Sequence of chain 1.B:
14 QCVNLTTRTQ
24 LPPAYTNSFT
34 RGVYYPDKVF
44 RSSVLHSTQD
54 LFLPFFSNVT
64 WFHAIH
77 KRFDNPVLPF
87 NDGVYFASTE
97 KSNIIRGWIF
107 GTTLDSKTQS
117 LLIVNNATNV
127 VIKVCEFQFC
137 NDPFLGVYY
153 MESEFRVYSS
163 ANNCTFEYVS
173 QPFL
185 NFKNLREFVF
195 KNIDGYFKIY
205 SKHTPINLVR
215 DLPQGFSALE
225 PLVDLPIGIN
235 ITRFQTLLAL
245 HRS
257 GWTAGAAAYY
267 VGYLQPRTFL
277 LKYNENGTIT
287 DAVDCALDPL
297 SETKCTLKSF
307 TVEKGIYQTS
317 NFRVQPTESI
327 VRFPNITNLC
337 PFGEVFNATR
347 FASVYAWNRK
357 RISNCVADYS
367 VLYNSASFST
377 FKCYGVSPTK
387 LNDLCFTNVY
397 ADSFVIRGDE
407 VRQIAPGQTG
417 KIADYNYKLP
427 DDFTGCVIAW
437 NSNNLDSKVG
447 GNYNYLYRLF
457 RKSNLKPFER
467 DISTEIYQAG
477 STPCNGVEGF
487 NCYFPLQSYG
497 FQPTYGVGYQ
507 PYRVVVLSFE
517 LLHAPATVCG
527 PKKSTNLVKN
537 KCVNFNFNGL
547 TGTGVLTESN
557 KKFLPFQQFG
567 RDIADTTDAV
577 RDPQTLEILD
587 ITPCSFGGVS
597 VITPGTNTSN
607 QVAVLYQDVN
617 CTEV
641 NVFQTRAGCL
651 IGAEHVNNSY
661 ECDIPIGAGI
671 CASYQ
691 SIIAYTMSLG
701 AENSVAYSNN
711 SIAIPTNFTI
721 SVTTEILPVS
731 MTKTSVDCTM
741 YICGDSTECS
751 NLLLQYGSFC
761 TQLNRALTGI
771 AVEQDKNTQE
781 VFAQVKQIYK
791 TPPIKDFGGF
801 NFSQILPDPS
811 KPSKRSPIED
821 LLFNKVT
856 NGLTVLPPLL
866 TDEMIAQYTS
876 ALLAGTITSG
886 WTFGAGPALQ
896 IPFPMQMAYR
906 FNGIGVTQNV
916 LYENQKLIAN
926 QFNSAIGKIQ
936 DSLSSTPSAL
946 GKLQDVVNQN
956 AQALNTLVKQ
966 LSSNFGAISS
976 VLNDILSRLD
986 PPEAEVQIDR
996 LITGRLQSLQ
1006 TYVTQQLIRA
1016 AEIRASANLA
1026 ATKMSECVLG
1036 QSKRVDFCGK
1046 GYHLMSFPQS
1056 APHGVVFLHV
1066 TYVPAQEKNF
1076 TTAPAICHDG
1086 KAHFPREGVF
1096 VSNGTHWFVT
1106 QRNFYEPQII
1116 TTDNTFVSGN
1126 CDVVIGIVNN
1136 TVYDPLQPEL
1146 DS

The small molecule below binds the protein below.
Small molecule (SMILES): CC(=O)N[C@@H]1[C@@H](O)[C@H](O)[C@@H](CO)O[C@H]1O

Sequence of chain 1.A:
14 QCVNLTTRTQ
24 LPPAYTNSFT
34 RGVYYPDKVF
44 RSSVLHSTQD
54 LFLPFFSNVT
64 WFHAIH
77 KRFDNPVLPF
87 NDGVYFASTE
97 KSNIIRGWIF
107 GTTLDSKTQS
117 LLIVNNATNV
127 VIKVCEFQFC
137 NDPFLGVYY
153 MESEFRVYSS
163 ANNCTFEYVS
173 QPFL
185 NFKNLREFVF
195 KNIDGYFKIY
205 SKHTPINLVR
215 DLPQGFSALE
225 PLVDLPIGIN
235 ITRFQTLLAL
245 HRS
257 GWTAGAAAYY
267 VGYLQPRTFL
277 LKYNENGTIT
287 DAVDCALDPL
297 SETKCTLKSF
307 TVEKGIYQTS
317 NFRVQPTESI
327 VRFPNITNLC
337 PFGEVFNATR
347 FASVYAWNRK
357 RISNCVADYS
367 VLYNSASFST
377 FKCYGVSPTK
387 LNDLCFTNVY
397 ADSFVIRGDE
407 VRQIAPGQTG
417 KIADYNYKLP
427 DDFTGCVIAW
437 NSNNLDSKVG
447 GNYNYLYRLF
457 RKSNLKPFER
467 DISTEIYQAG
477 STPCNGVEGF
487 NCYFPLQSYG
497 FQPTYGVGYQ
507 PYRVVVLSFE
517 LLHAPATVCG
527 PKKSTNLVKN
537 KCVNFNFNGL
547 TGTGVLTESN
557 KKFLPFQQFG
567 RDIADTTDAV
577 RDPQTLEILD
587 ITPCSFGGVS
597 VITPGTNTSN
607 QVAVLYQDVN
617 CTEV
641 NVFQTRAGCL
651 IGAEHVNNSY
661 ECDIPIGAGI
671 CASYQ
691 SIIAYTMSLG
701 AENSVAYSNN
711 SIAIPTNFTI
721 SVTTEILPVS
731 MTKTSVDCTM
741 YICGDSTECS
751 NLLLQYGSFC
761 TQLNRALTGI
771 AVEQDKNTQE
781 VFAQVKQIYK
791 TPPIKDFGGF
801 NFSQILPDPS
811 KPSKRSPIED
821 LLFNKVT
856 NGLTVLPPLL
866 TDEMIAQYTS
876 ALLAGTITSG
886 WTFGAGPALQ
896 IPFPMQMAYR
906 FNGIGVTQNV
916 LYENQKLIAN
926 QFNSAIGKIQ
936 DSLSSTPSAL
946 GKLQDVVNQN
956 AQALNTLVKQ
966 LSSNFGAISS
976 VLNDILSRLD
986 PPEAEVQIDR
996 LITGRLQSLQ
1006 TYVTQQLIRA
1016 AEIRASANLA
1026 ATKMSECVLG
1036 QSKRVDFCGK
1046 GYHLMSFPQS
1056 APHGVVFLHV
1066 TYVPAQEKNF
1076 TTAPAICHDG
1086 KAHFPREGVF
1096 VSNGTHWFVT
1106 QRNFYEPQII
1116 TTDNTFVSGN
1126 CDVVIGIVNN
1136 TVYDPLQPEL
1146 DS

Binding-site contacts:
Ligand atom N2 contacts residue ASN709 of chain 1.A at 2.8 Å (h-bond).
Ligand atom C8 contacts residue ILE1130 of chain 1.A at 4.1 Å (hydrophobic).
Ligand atom C7 contacts residue ASN709 of chain 1.A at 3.2 Å.
Ligand atom O7 contacts residue ILE1130 of chain 1.A at 4.5 Å.
Ligand atom C8 contacts residue ASN709 of chain 1.A at 4.3 Å.
Ligand atom C3 contacts residue ASN709 of chain 1.A at 3.8 Å.
Ligand atom O7 contacts residue ASN709 of chain 1.A at 3.1 Å (h-bond).
Ligand atom C4 contacts residue ASN709 of chain 1.A at 4.2 Å.
Ligand atom O5 contacts residue ASP796 of chain 1.B at 3.9 Å.
Ligand atom C1 contacts residue ASN709 of chain 1.A at 1.4 Å.
Ligand atom C2 contacts residue ASN709 of chain 1.A at 2.4 Å.
Ligand atom C8 contacts residue GLY1131 of chain 1.A at 3.7 Å.
Ligand atom C5 contacts residue ASN709 of chain 1.A at 3.7 Å.
Ligand atom O5 contacts residue ASN709 of chain 1.A at 2.4 Å (h-bond).
Ligand atom C1 contacts residue ASP796 of chain 1.B at 4.2 Å.